The protein below binds the small molecule below.
Small molecule (SMILES): O=P(O)(O)OC[C@H]1O[C@](O)(COP(=O)(O)O)[C@@H](O)[C@@H]1O

Binding-site contacts:
Ligand atom C6 contacts residue LEU448 of chain 1.C at 3.8 Å (hydrophobic).
Ligand atom O1P contacts residue ARG506 of chain 1.C at 3.0 Å (salt-bridge).
Ligand atom O1P contacts residue LYS450 of chain 1.C at 3.9 Å.
Ligand atom O6P contacts residue GLY537 of chain 1.C at 3.0 Å (h-bond).
Ligand atom O6 contacts residue LYS450 of chain 1.C at 3.4 Å (salt-bridge).
Ligand atom O3P contacts residue PRO534 of chain 1.C at 3.8 Å.
Ligand atom O1 contacts residue ARG506 of chain 1.C at 3.8 Å.
Ligand atom O2 contacts residue GLY531 of chain 1.C at 3.2 Å (h-bond).
Ligand atom P2 contacts residue SER454 of chain 1.C at 3.9 Å.
Ligand atom O2P contacts residue ARG506 of chain 1.C at 2.7 Å (salt-bridge).
Ligand atom O5P contacts residue LYS450 of chain 1.C at 3.8 Å.
Ligand atom O6 contacts residue THR449 of chain 1.C at 3.6 Å.
Ligand atom C1 contacts residue ARG506 of chain 1.C at 3.4 Å.
Ligand atom C6 contacts residue THR539 of chain 1.C at 3.8 Å.
Ligand atom O2 contacts residue LEU448 of chain 1.C at 3.7 Å.
Ligand atom O3 contacts residue GLY531 of chain 1.C at 3.1 Å.
Ligand atom O4 contacts residue THR539 of chain 1.C at 3.8 Å.
Ligand atom O3 contacts residue TRP499 of chain 1.C at 3.7 Å.
Ligand atom O4P contacts residue SER536 of chain 1.C at 3.0 Å (h-bond).
Ligand atom O6P contacts residue SER454 of chain 1.C at 3.4 Å (h-bond).
Ligand atom O4 contacts residue PHE538 of chain 1.C at 3.0 Å (h-bond).
Ligand atom C6 contacts residue SER454 of chain 1.C at 3.9 Å.
Ligand atom P1 contacts residue ARG506 of chain 1.C at 3.5 Å.
Ligand atom O5P contacts residue GLY452 of chain 1.C at 3.9 Å.
Ligand atom O5P contacts residue ARG453 of chain 1.C at 3.4 Å (salt-bridge).
Ligand atom O5P contacts residue THR449 of chain 1.C at 2.7 Å (h-bond).
Ligand atom O1P contacts residue THR449 of chain 1.C at 3.8 Å.
Ligand atom O3P contacts residue GLY535 of chain 1.C at 3.0 Å (h-bond).
Ligand atom O5 contacts residue THR449 of chain 1.C at 3.9 Å.
Ligand atom O4P contacts residue SER451 of chain 1.C at 2.9 Å (h-bond).
Ligand atom C5 contacts residue GLY535 of chain 1.C at 3.5 Å.
Ligand atom P2 contacts residue LYS450 of chain 1.C at 3.9 Å.
Ligand atom O4 contacts residue GLY537 of chain 1.C at 3.5 Å (h-bond).
Ligand atom O3 contacts residue ARG533 of chain 1.C at 2.7 Å (salt-bridge).
Ligand atom O4P contacts residue LYS450 of chain 1.C at 3.7 Å.
Ligand atom O4 contacts residue GLY535 of chain 1.C at 3.7 Å.
Ligand atom C3 contacts residue ARG533 of chain 1.C at 3.6 Å.
Ligand atom O5P contacts residue SER454 of chain 1.C at 2.9 Å (h-bond).
Ligand atom O5 contacts residue LEU448 of chain 1.C at 3.4 Å (h-bond).
Ligand atom O2P contacts residue TRP499 of chain 1.C at 3.5 Å (h-bond).

Sequence of chain 1.C:
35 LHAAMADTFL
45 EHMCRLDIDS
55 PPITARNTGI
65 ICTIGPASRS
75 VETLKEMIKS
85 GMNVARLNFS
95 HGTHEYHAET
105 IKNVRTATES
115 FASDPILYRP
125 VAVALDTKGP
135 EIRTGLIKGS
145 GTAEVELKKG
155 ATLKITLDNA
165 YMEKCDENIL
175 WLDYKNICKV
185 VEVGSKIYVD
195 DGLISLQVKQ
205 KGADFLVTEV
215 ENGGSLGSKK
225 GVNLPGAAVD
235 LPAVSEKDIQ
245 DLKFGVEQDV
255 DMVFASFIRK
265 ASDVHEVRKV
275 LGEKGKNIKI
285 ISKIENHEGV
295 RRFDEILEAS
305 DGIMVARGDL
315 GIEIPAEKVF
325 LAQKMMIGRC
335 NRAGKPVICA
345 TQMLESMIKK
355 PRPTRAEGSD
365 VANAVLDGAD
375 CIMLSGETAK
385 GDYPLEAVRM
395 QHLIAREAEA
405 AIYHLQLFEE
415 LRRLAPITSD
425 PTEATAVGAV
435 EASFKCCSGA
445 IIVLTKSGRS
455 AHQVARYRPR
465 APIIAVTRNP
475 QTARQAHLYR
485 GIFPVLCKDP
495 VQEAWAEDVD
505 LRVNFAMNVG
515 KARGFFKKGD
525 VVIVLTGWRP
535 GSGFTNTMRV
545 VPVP